Binding-site contacts:
Ligand atom OXT contacts residue TYR118 of chain 1.B at 4.2 Å.
Ligand atom CA contacts residue CSS258 of chain 1.B at 3.4 Å.
Ligand atom O contacts residue PRO206 of chain 1.B at 3.7 Å.
Ligand atom C contacts residue GLY259 of chain 1.B at 3.9 Å.
Ligand atom OXT contacts residue ARG198 of chain 1.B at 2.8 Å (salt-bridge).
Ligand atom OXT contacts residue LEU48 of chain 1.B at 4.4 Å.
Ligand atom O3 contacts residue LEU48 of chain 1.B at 4.1 Å.
Ligand atom O3 contacts residue GLY259 of chain 1.B at 3.8 Å.
Ligand atom CA contacts residue GLY259 of chain 1.B at 4.3 Å.
Ligand atom O3 contacts residue ARG207 of chain 1.B at 2.6 Å (salt-bridge).
Ligand atom C contacts residue ARG207 of chain 1.B at 3.9 Å.
Ligand atom CB contacts residue CSS258 of chain 1.B at 3.4 Å.
Ligand atom CA contacts residue SER260 of chain 1.B at 3.4 Å.
Ligand atom CB contacts residue THR263 of chain 1.B at 4.5 Å.
Ligand atom CA contacts residue TRP46 of chain 1.B at 4.1 Å (hydrophobic).
Ligand atom CB contacts residue VAL262 of chain 1.B at 3.8 Å (hydrophobic).
Ligand atom CB contacts residue TYR118 of chain 1.B at 3.6 Å (hydrophobic).
Ligand atom CA contacts residue ARG207 of chain 1.B at 3.7 Å.
Ligand atom O contacts residue LEU48 of chain 1.B at 4.0 Å.
Ligand atom C contacts residue LEU48 of chain 1.B at 4.1 Å (hydrophobic).
Ligand atom O3 contacts residue CSS258 of chain 1.B at 3.8 Å.
Ligand atom O contacts residue ARG207 of chain 1.B at 3.0 Å (salt-bridge).
Ligand atom CA contacts residue LEU48 of chain 1.B at 4.0 Å (hydrophobic).
Ligand atom OXT contacts residue CSS258 of chain 1.B at 3.8 Å.
Ligand atom C contacts residue ARG198 of chain 1.B at 3.3 Å.
Ligand atom C contacts residue CSS258 of chain 1.B at 3.7 Å.
Ligand atom O contacts residue GLU205 of chain 1.B at 4.3 Å.
Ligand atom C contacts residue SER260 of chain 1.B at 4.5 Å.
Ligand atom O3 contacts residue TRP46 of chain 1.B at 4.1 Å.
Ligand atom CB contacts residue TRP46 of chain 1.B at 3.4 Å (hydrophobic).
Ligand atom OXT contacts residue GLY259 of chain 1.B at 4.3 Å.
Ligand atom CB contacts residue LEU48 of chain 1.B at 4.4 Å (hydrophobic).
Ligand atom O contacts residue ARG198 of chain 1.B at 2.5 Å (salt-bridge).
Ligand atom CB contacts residue SER260 of chain 1.B at 3.9 Å.
Ligand atom O3 contacts residue SER260 of chain 1.B at 2.5 Å (h-bond).
Ligand atom O contacts residue GLY259 of chain 1.B at 3.6 Å.

A small-molecule ligand and the protein it binds are described below.
Small molecule (SMILES): CC(=O)C(=O)O

Sequence of chain 1.B:
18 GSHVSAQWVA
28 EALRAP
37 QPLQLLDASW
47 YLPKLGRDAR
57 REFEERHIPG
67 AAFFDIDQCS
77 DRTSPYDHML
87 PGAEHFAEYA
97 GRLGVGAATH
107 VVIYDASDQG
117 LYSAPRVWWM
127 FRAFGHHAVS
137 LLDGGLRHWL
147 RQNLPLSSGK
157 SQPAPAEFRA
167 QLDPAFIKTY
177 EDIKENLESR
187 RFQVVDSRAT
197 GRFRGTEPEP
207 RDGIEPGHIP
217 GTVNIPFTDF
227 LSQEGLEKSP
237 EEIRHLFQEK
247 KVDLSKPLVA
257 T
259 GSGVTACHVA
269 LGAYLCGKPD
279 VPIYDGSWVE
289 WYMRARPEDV